Binding-site contacts:
Ligand atom O2 contacts residue LEU444 of chain 1.C at 3.4 Å.
Ligand atom C2 contacts residue LEU303 of chain 1.C at 3.7 Å (hydrophobic).
Ligand atom O4 contacts residue VAL441 of chain 1.C at 3.0 Å (h-bond).
Ligand atom O2 contacts residue GLU232 of chain 1.C at 3.8 Å.
Ligand atom C5A contacts residue PHE344 of chain 1.C at 3.5 Å (hydrophobic).
Ligand atom O2 contacts residue LEU303 of chain 1.C at 3.0 Å.
Ligand atom C5A contacts residue ARG310 of chain 1.C at 3.7 Å.
Ligand atom N10 contacts residue PHE344 of chain 1.C at 3.5 Å.
Ligand atom N10 contacts residue ALA508 of chain 1.C at 4.0 Å.
Ligand atom C4A contacts residue THR440 of chain 1.C at 4.0 Å.
Ligand atom N10 contacts residue GLU232 of chain 1.C at 3.7 Å.
Ligand atom O4 contacts residue PHE439 of chain 1.C at 3.7 Å.
Ligand atom C9A contacts residue PHE344 of chain 1.C at 3.7 Å (hydrophobic).
Ligand atom C4A contacts residue PHE439 of chain 1.C at 3.7 Å (hydrophobic).
Ligand atom N10 contacts residue PHE439 of chain 1.C at 4.0 Å.
Ligand atom N3 contacts residue VAL441 of chain 1.C at 3.8 Å.
Ligand atom N1 contacts residue GLU232 of chain 1.C at 2.9 Å (salt-bridge).
Ligand atom C2 contacts residue GLU232 of chain 1.C at 3.8 Å.
Ligand atom N5 contacts residue PHE439 of chain 1.C at 3.6 Å.
Ligand atom O4 contacts residue SER306 of chain 1.C at 3.9 Å.
Ligand atom C4A contacts residue PHE344 of chain 1.C at 3.4 Å (hydrophobic).
Ligand atom N5 contacts residue THR440 of chain 1.C at 3.6 Å (h-bond).
Ligand atom C10 contacts residue GLU232 of chain 1.C at 3.8 Å.
Ligand atom N1 contacts residue LEU303 of chain 1.C at 4.0 Å.
Ligand atom N3 contacts residue LEU444 of chain 1.C at 3.6 Å.
Ligand atom N5 contacts residue ARG310 of chain 1.C at 4.0 Å.
Ligand atom C9A contacts residue MOS1 of chain 1.K at 3.9 Å.
Ligand atom O4 contacts residue THR440 of chain 1.C at 2.4 Å (h-bond).
Ligand atom C2 contacts residue PHE439 of chain 1.C at 4.0 Å (hydrophobic).
Ligand atom C10 contacts residue PHE344 of chain 1.C at 3.3 Å (hydrophobic).
Ligand atom N1 contacts residue PHE344 of chain 1.C at 3.6 Å.
Ligand atom C4 contacts residue PHE344 of chain 1.C at 4.0 Å (hydrophobic).
Ligand atom C5A contacts residue ALA509 of chain 1.C at 3.5 Å (hydrophobic).
Ligand atom C4 contacts residue PHE439 of chain 1.C at 4.0 Å (hydrophobic).
Ligand atom C9A contacts residue ALA509 of chain 1.C at 3.5 Å (hydrophobic).
Ligand atom C10 contacts residue PHE439 of chain 1.C at 3.5 Å (hydrophobic).
Ligand atom C4 contacts residue THR440 of chain 1.C at 3.5 Å.
Ligand atom C2 contacts residue LEU444 of chain 1.C at 3.5 Å (hydrophobic).
Ligand atom N1 contacts residue PHE439 of chain 1.C at 3.7 Å.
Ligand atom N5 contacts residue PHE344 of chain 1.C at 3.5 Å.

A protein and the small-molecule ligand that binds it are described below.
Small molecule (SMILES): O=c1[nH]c(=O)c2nccnc2[nH]1

Sequence of chain 1.C:
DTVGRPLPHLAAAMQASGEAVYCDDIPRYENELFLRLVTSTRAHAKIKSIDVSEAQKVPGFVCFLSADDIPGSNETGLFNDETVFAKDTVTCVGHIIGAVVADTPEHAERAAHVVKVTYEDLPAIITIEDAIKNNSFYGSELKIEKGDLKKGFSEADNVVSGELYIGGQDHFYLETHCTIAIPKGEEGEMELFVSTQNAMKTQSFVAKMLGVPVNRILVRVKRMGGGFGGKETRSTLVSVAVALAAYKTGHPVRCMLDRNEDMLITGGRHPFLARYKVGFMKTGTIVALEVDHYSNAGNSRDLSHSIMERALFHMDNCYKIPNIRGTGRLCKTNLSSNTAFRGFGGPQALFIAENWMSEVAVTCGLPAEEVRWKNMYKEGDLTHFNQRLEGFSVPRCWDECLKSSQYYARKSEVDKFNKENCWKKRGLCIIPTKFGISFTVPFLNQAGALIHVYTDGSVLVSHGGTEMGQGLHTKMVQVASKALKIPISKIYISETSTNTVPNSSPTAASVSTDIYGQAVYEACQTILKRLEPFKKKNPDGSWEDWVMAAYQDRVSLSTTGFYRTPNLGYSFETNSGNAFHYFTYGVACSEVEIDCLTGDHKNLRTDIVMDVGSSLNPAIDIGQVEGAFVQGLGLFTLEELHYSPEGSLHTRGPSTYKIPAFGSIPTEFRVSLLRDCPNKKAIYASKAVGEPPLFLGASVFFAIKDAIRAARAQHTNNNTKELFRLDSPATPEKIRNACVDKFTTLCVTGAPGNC